Binding-site contacts:
Ligand atom C01 contacts residue LYS25 of chain 1.GA at 3.5 Å.

This small molecule binds to this protein.
Small molecule (SMILES): CC[C@H]1CN2CCc3cc(OC)c(OC)cc3[C@@H]2C[C@@H]1C[C@H]1NCCc2cc(O)c(OC)cc21

Sequence of chain 1.GA:
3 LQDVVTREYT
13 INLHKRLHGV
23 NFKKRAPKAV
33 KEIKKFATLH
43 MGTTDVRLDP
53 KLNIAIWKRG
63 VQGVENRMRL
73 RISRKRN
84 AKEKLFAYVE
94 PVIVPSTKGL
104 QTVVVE